Sequence of chain 1.C:
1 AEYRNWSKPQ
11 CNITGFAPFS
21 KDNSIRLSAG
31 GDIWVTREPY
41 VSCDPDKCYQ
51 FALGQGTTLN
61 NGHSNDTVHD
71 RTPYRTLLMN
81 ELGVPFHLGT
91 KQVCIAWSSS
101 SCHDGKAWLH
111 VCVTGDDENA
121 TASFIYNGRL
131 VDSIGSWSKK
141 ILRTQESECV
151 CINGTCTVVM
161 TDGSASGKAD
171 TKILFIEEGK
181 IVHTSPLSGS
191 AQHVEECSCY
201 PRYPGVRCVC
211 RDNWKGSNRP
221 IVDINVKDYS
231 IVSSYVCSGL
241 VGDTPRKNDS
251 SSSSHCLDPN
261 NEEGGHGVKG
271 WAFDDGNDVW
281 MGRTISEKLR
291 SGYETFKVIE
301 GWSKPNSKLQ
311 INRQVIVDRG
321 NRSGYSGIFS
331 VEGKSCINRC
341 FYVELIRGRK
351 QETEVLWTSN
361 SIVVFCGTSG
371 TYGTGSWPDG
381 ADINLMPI

A small-molecule ligand and the protein it binds are described below.
Small molecule (SMILES): CC(=O)N[C@@H]1[C@@H](O)[C@H](O)[C@@H](CO)O[C@H]1O

Binding-site contacts:
Ligand atom C3 contacts residue ASN153 of chain 1.C at 3.8 Å.
Ligand atom N2 contacts residue ASN153 of chain 1.C at 2.9 Å (h-bond).
Ligand atom C1 contacts residue ASN153 of chain 1.C at 1.4 Å.
Ligand atom O7 contacts residue TYR203 of chain 1.C at 3.6 Å.
Ligand atom O5 contacts residue ASN153 of chain 1.C at 2.4 Å (h-bond).
Ligand atom N2 contacts residue ASN5 of chain 1.C at 4.2 Å.
Ligand atom C7 contacts residue ASN5 of chain 1.C at 3.9 Å.
Ligand atom C4 contacts residue ASN153 of chain 1.C at 4.2 Å.
Ligand atom O7 contacts residue ASN153 of chain 1.C at 4.2 Å.
Ligand atom C8 contacts residue ASN153 of chain 1.C at 3.5 Å.
Ligand atom C8 contacts residue LYS227 of chain 1.C at 3.5 Å.
Ligand atom C7 contacts residue ASN153 of chain 1.C at 3.4 Å.
Ligand atom O7 contacts residue ASN5 of chain 1.C at 3.3 Å (h-bond).
Ligand atom C2 contacts residue ASN153 of chain 1.C at 2.4 Å.
Ligand atom C5 contacts residue ASN153 of chain 1.C at 3.7 Å.